A protein and the small-molecule ligand that binds it are described below.
Small molecule (SMILES): CC(=O)N[C@@H]1[C@@H](O)[C@H](O)[C@@H](CO)O[C@H]1O

Binding-site contacts:
Ligand atom N2 contacts residue ASN220 of chain 1.B at 2.6 Å (h-bond).
Ligand atom O5 contacts residue THR222 of chain 1.B at 4.3 Å.
Ligand atom C3 contacts residue ASN220 of chain 1.B at 3.7 Å.
Ligand atom C1 contacts residue THR222 of chain 1.B at 4.4 Å.
Ligand atom C6 contacts residue THR94 of chain 1.B at 3.6 Å.
Ligand atom C5 contacts residue ASN220 of chain 1.B at 3.8 Å.
Ligand atom C1 contacts residue ASN220 of chain 1.B at 1.4 Å.
Ligand atom C5 contacts residue THR94 of chain 1.B at 4.0 Å.
Ligand atom C8 contacts residue ASN220 of chain 1.B at 4.5 Å.
Ligand atom O5 contacts residue ASN220 of chain 1.B at 2.5 Å (h-bond).
Ligand atom C5 contacts residue THR222 of chain 1.B at 4.5 Å.
Ligand atom C4 contacts residue ASN220 of chain 1.B at 4.3 Å.
Ligand atom C2 contacts residue ASN220 of chain 1.B at 2.4 Å.
Ligand atom O5 contacts residue THR94 of chain 1.B at 3.4 Å.
Ligand atom O6 contacts residue THR94 of chain 1.B at 4.4 Å.
Ligand atom O7 contacts residue ASN220 of chain 1.B at 4.1 Å.
Ligand atom C7 contacts residue ASN220 of chain 1.B at 3.6 Å.

Sequence of chain 1.B:
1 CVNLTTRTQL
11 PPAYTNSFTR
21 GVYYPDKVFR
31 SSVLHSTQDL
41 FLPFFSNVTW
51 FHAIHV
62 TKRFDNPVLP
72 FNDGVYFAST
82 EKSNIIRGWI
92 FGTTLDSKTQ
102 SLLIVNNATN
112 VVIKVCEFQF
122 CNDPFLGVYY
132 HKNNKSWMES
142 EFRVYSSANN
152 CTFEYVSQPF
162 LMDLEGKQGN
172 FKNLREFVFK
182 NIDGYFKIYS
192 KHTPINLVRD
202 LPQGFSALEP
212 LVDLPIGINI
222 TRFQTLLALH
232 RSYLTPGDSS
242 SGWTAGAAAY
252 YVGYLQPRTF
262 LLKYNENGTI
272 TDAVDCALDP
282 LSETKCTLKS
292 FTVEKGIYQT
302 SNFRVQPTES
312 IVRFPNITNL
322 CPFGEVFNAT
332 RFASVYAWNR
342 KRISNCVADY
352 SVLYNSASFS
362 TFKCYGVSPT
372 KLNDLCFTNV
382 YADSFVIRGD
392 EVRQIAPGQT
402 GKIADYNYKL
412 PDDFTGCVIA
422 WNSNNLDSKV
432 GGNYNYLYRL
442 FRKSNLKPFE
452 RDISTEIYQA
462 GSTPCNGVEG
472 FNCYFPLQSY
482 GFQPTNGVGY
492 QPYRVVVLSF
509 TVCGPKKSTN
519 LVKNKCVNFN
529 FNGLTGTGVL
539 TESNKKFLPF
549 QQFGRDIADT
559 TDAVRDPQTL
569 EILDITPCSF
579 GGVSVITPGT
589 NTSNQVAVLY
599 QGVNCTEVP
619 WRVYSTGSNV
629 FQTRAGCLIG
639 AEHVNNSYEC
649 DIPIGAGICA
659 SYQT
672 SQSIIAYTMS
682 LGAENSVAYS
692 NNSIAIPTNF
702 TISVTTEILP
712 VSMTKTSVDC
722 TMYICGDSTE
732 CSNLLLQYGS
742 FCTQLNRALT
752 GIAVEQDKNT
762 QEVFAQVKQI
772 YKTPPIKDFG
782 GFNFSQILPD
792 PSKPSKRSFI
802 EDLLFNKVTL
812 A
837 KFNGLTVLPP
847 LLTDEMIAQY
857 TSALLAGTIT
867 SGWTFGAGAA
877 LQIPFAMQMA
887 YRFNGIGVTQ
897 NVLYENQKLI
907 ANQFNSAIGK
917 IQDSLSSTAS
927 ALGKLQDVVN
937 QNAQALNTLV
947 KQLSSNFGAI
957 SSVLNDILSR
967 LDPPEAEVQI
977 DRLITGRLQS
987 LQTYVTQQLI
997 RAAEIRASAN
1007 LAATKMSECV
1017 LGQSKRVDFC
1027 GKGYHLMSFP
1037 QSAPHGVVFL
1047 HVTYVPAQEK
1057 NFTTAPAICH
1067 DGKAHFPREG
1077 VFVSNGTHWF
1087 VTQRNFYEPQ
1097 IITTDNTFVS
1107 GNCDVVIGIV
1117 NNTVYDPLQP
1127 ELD